Binding-site contacts:
Ligand atom C2 contacts residue ASN55 of chain 1.A at 2.5 Å.
Ligand atom C1 contacts residue ASN55 of chain 1.A at 1.4 Å.
Ligand atom C6 contacts residue LEU54 of chain 1.A at 3.9 Å (hydrophobic).
Ligand atom C7 contacts residue PRO110 of chain 1.A at 3.9 Å (hydrophobic).
Ligand atom O6 contacts residue LEU54 of chain 1.A at 3.5 Å.
Ligand atom C8 contacts residue ASN55 of chain 1.A at 3.8 Å.
Ligand atom O5 contacts residue LEU54 of chain 1.A at 3.5 Å.
Ligand atom C5 contacts residue ASN55 of chain 1.A at 3.7 Å.
Ligand atom C3 contacts residue ASN55 of chain 1.A at 3.8 Å.
Ligand atom O5 contacts residue ASN55 of chain 1.A at 2.4 Å (h-bond).
Ligand atom C8 contacts residue PRO110 of chain 1.A at 3.9 Å (hydrophobic).
Ligand atom C4 contacts residue ASN55 of chain 1.A at 4.2 Å.
Ligand atom N2 contacts residue PRO110 of chain 1.A at 3.7 Å.
Ligand atom C8 contacts residue THR111 of chain 1.A at 4.0 Å.
Ligand atom C7 contacts residue ASN55 of chain 1.A at 3.8 Å.
Ligand atom C1 contacts residue PRO110 of chain 1.A at 4.2 Å (hydrophobic).
Ligand atom C5 contacts residue LEU54 of chain 1.A at 4.3 Å (hydrophobic).
Ligand atom N2 contacts residue ASN55 of chain 1.A at 2.9 Å (h-bond).
Ligand atom O7 contacts residue PRO110 of chain 1.A at 4.3 Å.

The small molecule below binds the protein below.
Small molecule (SMILES): CC(=O)N[C@@H]1[C@@H](O)[C@H](O)[C@@H](CO)O[C@H]1O

Sequence of chain 1.A:
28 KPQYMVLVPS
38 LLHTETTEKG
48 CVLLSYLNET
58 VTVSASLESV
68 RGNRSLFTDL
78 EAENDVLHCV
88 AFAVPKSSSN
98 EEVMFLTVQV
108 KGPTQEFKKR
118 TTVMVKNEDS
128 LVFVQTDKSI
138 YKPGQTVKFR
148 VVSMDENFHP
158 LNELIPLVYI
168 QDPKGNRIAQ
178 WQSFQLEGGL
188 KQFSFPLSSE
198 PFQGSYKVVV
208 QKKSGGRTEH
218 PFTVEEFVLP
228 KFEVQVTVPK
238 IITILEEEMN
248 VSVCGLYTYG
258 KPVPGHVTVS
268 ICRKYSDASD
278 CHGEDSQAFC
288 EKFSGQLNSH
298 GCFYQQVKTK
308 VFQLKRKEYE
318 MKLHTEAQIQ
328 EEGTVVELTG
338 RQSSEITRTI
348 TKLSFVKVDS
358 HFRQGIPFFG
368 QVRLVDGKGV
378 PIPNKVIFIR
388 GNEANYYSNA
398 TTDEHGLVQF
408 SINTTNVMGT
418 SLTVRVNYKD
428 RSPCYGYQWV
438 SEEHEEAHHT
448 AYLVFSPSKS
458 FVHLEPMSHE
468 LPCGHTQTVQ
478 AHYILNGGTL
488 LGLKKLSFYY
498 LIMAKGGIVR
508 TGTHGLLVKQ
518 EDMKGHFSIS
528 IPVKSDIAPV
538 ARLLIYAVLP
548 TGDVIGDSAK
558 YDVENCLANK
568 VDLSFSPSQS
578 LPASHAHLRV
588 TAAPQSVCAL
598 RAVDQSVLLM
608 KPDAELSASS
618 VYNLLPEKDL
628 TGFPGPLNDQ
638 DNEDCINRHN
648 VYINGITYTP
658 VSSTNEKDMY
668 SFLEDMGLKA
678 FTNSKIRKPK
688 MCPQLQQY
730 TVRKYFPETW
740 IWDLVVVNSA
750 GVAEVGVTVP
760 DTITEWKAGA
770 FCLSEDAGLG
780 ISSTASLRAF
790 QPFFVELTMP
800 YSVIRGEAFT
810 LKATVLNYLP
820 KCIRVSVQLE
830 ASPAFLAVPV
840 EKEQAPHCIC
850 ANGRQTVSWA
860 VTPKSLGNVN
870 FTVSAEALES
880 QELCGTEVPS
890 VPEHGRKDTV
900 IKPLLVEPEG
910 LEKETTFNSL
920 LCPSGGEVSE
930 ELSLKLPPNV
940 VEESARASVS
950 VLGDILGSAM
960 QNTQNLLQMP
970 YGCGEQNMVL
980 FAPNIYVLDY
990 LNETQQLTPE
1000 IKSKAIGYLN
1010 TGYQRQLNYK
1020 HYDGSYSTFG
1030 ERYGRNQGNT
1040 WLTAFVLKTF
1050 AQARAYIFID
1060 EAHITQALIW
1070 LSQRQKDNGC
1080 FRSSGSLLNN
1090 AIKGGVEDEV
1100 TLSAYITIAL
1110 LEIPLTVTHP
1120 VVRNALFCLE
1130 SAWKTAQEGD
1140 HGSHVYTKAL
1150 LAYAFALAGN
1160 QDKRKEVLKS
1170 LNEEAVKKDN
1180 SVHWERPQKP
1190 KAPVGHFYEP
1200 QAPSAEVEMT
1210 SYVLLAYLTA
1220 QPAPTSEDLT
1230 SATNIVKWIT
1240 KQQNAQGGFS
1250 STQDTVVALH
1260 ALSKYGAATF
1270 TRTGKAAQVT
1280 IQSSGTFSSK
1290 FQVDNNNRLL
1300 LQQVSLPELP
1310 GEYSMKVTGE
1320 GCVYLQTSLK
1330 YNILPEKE